Sequence of chain 1.A:
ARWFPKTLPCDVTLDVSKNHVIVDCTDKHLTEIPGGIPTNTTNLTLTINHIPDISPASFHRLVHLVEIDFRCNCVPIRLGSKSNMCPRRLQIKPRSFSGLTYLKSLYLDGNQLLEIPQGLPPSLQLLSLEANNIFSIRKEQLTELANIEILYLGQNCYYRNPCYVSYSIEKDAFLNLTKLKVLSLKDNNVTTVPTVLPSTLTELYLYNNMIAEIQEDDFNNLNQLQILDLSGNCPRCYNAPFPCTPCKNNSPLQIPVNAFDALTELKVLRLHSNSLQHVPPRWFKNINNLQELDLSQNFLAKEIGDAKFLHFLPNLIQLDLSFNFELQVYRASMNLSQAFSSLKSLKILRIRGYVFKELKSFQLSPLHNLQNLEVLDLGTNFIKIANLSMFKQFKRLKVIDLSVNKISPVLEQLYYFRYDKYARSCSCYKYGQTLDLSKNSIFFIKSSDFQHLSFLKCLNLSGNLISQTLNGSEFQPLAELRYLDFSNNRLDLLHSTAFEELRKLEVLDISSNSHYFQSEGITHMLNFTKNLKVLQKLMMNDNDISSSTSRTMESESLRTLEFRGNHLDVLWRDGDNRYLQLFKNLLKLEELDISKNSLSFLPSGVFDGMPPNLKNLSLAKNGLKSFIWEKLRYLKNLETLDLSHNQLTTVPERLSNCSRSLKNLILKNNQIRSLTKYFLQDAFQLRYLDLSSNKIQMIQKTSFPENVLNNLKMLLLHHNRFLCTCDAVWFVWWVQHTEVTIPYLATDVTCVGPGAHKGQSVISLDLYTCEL

Binding-site contacts:
Ligand atom C5 contacts residue ASN568 of chain 1.A at 3.6 Å.
Ligand atom O6 contacts residue MET566 of chain 1.A at 4.5 Å.
Ligand atom C5 contacts residue MET566 of chain 1.A at 3.3 Å (hydrophobic).
Ligand atom C7 contacts residue SER537 of chain 1.A at 3.8 Å.
Ligand atom C2 contacts residue MET566 of chain 1.A at 4.0 Å (hydrophobic).
Ligand atom N2 contacts residue SER537 of chain 1.A at 3.4 Å (h-bond).
Ligand atom C3 contacts residue MET566 of chain 1.A at 3.9 Å (hydrophobic).
Ligand atom O6 contacts residue SER591 of chain 1.A at 3.8 Å.
Ligand atom C3 contacts residue ASN568 of chain 1.A at 3.8 Å.
Ligand atom C4 contacts residue MET566 of chain 1.A at 4.0 Å (hydrophobic).
Ligand atom O5 contacts residue MET566 of chain 1.A at 3.5 Å.
Ligand atom O5 contacts residue ASN568 of chain 1.A at 2.3 Å (h-bond).
Ligand atom O4 contacts residue MET566 of chain 1.A at 4.2 Å.
Ligand atom O7 contacts residue ASN568 of chain 1.A at 3.1 Å (h-bond).
Ligand atom C8 contacts residue ASN568 of chain 1.A at 4.1 Å.
Ligand atom O7 contacts residue LYS571 of chain 1.A at 4.0 Å.
Ligand atom N2 contacts residue ASN568 of chain 1.A at 3.0 Å (h-bond).
Ligand atom C2 contacts residue ASN568 of chain 1.A at 2.6 Å.
Ligand atom C8 contacts residue ASN572 of chain 1.A at 4.3 Å.
Ligand atom C1 contacts residue SER591 of chain 1.A at 4.0 Å.
Ligand atom C8 contacts residue SER537 of chain 1.A at 3.3 Å.
Ligand atom C1 contacts residue MET566 of chain 1.A at 3.2 Å (hydrophobic).
Ligand atom C6 contacts residue MET566 of chain 1.A at 4.5 Å (hydrophobic).
Ligand atom C7 contacts residue ASN568 of chain 1.A at 3.3 Å.
Ligand atom N2 contacts residue MET566 of chain 1.A at 4.5 Å.
Ligand atom O6 contacts residue THR590 of chain 1.A at 3.5 Å (h-bond).
Ligand atom O5 contacts residue SER591 of chain 1.A at 3.5 Å.
Ligand atom C6 contacts residue SER591 of chain 1.A at 4.3 Å.
Ligand atom C1 contacts residue ASN568 of chain 1.A at 1.4 Å.
Ligand atom C4 contacts residue ASN568 of chain 1.A at 4.2 Å.
Ligand atom C5 contacts residue SER591 of chain 1.A at 4.2 Å.

This protein binds this small molecule.
Small molecule (SMILES): CC(=O)N[C@@H]1[C@@H](O)[C@H](O)[C@@H](CO)O[C@H]1O